Sequence of chain 1.A:
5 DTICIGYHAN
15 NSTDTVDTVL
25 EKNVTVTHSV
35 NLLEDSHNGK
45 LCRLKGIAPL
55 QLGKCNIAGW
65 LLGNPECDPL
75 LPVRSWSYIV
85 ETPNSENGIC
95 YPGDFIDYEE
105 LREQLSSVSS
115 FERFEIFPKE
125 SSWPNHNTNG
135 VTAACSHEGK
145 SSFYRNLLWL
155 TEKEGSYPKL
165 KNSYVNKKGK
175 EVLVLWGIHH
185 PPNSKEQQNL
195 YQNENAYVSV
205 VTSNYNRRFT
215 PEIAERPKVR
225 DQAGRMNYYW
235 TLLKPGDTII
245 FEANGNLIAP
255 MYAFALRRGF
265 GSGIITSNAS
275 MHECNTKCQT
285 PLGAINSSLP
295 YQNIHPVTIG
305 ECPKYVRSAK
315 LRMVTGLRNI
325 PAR

The protein below binds the small molecule below.
Small molecule (SMILES): CC(=O)N[C@@H]1[C@@H](O)[C@H](O)[C@@H](CO)O[C@H]1O

Binding-site contacts:
Ligand atom C7 contacts residue ASN27 of chain 1.A at 4.2 Å.
Ligand atom O7 contacts residue ASN27 of chain 1.A at 3.5 Å (h-bond).
Ligand atom C1 contacts residue ASN27 of chain 1.A at 2.7 Å.
Ligand atom C2 contacts residue ASN27 of chain 1.A at 4.0 Å.
Ligand atom C5 contacts residue ASN27 of chain 1.A at 4.4 Å.
Ligand atom N2 contacts residue ASN27 of chain 1.A at 4.0 Å.
Ligand atom O7 contacts residue LYS26 of chain 1.A at 4.4 Å.
Ligand atom O5 contacts residue ASN27 of chain 1.A at 3.6 Å (h-bond).
Ligand atom O1 contacts residue ASN27 of chain 1.A at 2.4 Å (h-bond).